Binding-site contacts:
Ligand atom OXT contacts residue LEU4 of chain 1.C at 4.3 Å.
Ligand atom C contacts residue TRP59 of chain 1.C at 4.3 Å (hydrophobic).
Ligand atom CA contacts residue ILE6 of chain 1.C at 3.7 Å (hydrophobic).
Ligand atom CA contacts residue TRP59 of chain 1.C at 4.1 Å (hydrophobic).
Ligand atom N contacts residue TRP59 of chain 1.C at 3.6 Å.
Ligand atom CA contacts residue LEU4 of chain 1.C at 3.6 Å (hydrophobic).
Ligand atom N contacts residue ILE6 of chain 1.C at 4.0 Å.
Ligand atom O contacts residue TRP59 of chain 1.C at 3.7 Å.
Ligand atom N contacts residue LEU4 of chain 1.C at 4.4 Å.
Ligand atom C contacts residue LEU4 of chain 1.C at 4.1 Å (hydrophobic).

A protein and the small-molecule ligand that binds it are described below.
Small molecule (SMILES): NCC(=O)O

Sequence of chain 1.C:
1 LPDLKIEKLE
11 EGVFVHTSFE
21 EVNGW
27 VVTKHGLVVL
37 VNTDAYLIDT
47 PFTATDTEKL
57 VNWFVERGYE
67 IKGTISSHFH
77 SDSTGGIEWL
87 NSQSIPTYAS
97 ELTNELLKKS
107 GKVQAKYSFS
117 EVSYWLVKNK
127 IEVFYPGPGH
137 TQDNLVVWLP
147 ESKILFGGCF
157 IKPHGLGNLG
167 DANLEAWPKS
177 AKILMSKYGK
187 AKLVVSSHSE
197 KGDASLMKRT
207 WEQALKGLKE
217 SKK